A protein and the small-molecule ligand that binds it are described below.
Small molecule (SMILES): CC(=O)N[C@H]1[C@H](O[C@H]2[C@H](O)[C@@H](NC(C)=O)CO[C@@H]2CO)O[C@H](CO)[C@@H](O[C@@H]2O[C@H](CO)[C@@H](O)[C@H](O[C@H]3O[C@H](CO)[C@@H](O)[C@H](O)[C@@H]3O[C@H]3O[C@H](CO)[C@@H](O)[C@H](O)[C@@H]3O)[C@@H]2O)[C@@H]1O

Sequence of chain 1.D:
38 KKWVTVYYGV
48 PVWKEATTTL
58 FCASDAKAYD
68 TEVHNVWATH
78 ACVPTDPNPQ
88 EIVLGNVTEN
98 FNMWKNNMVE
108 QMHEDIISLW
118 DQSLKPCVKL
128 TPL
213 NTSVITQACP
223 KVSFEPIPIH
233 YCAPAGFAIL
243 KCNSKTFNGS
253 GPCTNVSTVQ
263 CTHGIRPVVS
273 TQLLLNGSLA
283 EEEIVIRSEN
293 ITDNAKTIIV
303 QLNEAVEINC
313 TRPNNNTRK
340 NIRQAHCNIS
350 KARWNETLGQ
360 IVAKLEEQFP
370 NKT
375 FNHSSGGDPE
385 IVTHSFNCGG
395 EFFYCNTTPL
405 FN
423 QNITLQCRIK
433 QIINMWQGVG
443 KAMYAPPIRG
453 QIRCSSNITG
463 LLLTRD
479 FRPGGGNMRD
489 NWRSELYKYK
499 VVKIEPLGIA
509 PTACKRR

Binding-site contacts:
Ligand atom C3 contacts residue ASN278 of chain 1.D at 3.9 Å.
Ligand atom C4 contacts residue ARG451 of chain 1.D at 3.7 Å.
Ligand atom C4 contacts residue CYS456 of chain 1.D at 3.9 Å (hydrophobic).
Ligand atom C5 contacts residue ASN278 of chain 1.D at 3.8 Å.
Ligand atom O6 contacts residue GLY452 of chain 1.D at 3.5 Å.
Ligand atom O6 contacts residue GLN453 of chain 1.D at 3.3 Å (h-bond).
Ligand atom C6 contacts residue SER225 of chain 1.D at 4.0 Å.
Ligand atom C6 contacts residue GLN453 of chain 1.D at 3.7 Å.
Ligand atom O5 contacts residue NAG1 of chain 1.EA at 3.7 Å.
Ligand atom O7 contacts residue ASN391 of chain 1.D at 3.8 Å.
Ligand atom O4 contacts residue ILE450 of chain 1.D at 2.9 Å.
Ligand atom C3 contacts residue CYS456 of chain 1.D at 3.6 Å (hydrophobic).
Ligand atom C8 contacts residue ASN391 of chain 1.D at 3.7 Å.
Ligand atom O4 contacts residue CYS456 of chain 1.D at 3.2 Å (h-bond).
Ligand atom O6 contacts residue CYS392 of chain 1.D at 3.9 Å.
Ligand atom C2 contacts residue SER458 of chain 1.D at 3.8 Å.
Ligand atom C5 contacts residue GLU227 of chain 1.D at 3.8 Å.
Ligand atom C6 contacts residue GLY393 of chain 1.D at 3.8 Å.
Ligand atom O4 contacts residue GLY452 of chain 1.D at 3.6 Å.
Ligand atom C5 contacts residue CYS456 of chain 1.D at 4.0 Å (hydrophobic).
Ligand atom C3 contacts residue SER458 of chain 1.D at 3.9 Å.
Ligand atom C1 contacts residue GLU227 of chain 1.D at 3.8 Å.
Ligand atom C1 contacts residue SER458 of chain 1.D at 3.9 Å.
Ligand atom C7 contacts residue ASN278 of chain 1.D at 3.8 Å.
Ligand atom N2 contacts residue ASN278 of chain 1.D at 3.1 Å (h-bond).
Ligand atom O6 contacts residue GLY393 of chain 1.D at 3.5 Å.
Ligand atom O5 contacts residue ASN278 of chain 1.D at 2.4 Å (h-bond).
Ligand atom O6 contacts residue NAG1 of chain 1.EA at 3.2 Å.
Ligand atom C5 contacts residue NAG1 of chain 1.EA at 3.8 Å.
Ligand atom O6 contacts residue ARG455 of chain 1.D at 3.7 Å.
Ligand atom C1 contacts residue ASN278 of chain 1.D at 1.5 Å.
Ligand atom N2 contacts residue SER458 of chain 1.D at 3.0 Å (h-bond).
Ligand atom C6 contacts residue GLY393 of chain 1.D at 3.6 Å.
Ligand atom O4 contacts residue ARG451 of chain 1.D at 2.9 Å (salt-bridge).
Ligand atom O7 contacts residue PRO228 of chain 1.D at 3.6 Å.
Ligand atom O6 contacts residue GLY393 of chain 1.D at 3.0 Å (h-bond).
Ligand atom O3 contacts residue CYS392 of chain 1.D at 3.3 Å (h-bond).
Ligand atom O4 contacts residue SER225 of chain 1.D at 3.8 Å.
Ligand atom C2 contacts residue ASN278 of chain 1.D at 2.6 Å.
Ligand atom C7 contacts residue SER458 of chain 1.D at 4.0 Å.